Binding-site contacts:
Ligand atom O5 contacts residue PHE162 of chain 1.A at 3.2 Å.
Ligand atom C23 contacts residue GLY206 of chain 1.A at 3.4 Å.
Ligand atom O2 contacts residue GLY206 of chain 1.A at 3.7 Å.
Ligand atom C2 contacts residue GLY206 of chain 1.A at 3.7 Å.
Ligand atom C22 contacts residue TRP205 of chain 1.A at 3.5 Å (hydrophobic).
Ligand atom C3 contacts residue TRP205 of chain 1.A at 3.5 Å (hydrophobic).
Ligand atom N3 contacts residue CYS209 of chain 1.A at 3.7 Å.
Ligand atom CL1 contacts residue ILE217 of chain 1.A at 3.7 Å.
Ligand atom C17 contacts residue PHE162 of chain 1.A at 3.5 Å (hydrophobic).
Ligand atom CL1 contacts residue TYR218 of chain 1.A at 3.6 Å.
Ligand atom C6 contacts residue ASP179 of chain 1.A at 3.6 Å.
Ligand atom C17 contacts residue GLU83 of chain 1.A at 3.5 Å.
Ligand atom C14 contacts residue TRP205 of chain 1.A at 3.6 Å (hydrophobic).
Ligand atom C7 contacts residue ALA180 of chain 1.A at 3.5 Å (hydrophobic).
Ligand atom O3 contacts residue GLY208 of chain 1.A at 3.1 Å (h-bond).
Ligand atom C7 contacts residue GLY208 of chain 1.A at 3.6 Å.
Ligand atom C16 contacts residue GLU83 of chain 1.A at 3.7 Å.
Ligand atom C4 contacts residue TRP205 of chain 1.A at 3.5 Å (hydrophobic).
Ligand atom C25 contacts residue PHE162 of chain 1.A at 3.7 Å (hydrophobic).
Ligand atom N2 contacts residue GLY206 of chain 1.A at 3.5 Å (h-bond).
Ligand atom C19 contacts residue GLY208 of chain 1.A at 3.6 Å.
Ligand atom C9 contacts residue GLN182 of chain 1.A at 3.5 Å.
Ligand atom C24 contacts residue GLY206 of chain 1.A at 3.4 Å.
Ligand atom CL1 contacts residue GLY216 of chain 1.A at 3.5 Å.
Ligand atom F1 contacts residue GLU207 of chain 1.A at 3.5 Å.
Ligand atom C6 contacts residue ALA180 of chain 1.A at 3.5 Å (hydrophobic).
Ligand atom N1 contacts residue GLY206 of chain 1.A at 3.0 Å (h-bond).
Ligand atom C25 contacts residue TRP205 of chain 1.A at 3.7 Å (hydrophobic).
Ligand atom N3 contacts residue GLN182 of chain 1.A at 3.7 Å.
Ligand atom F1 contacts residue GLY206 of chain 1.A at 3.0 Å.
Ligand atom C5 contacts residue TRP205 of chain 1.A at 3.4 Å (hydrophobic).
Ligand atom C12 contacts residue GLY206 of chain 1.A at 3.6 Å.
Ligand atom C4 contacts residue VAL203 of chain 1.A at 3.5 Å (hydrophobic).
Ligand atom C16 contacts residue PHE162 of chain 1.A at 3.7 Å (hydrophobic).
Ligand atom C15 contacts residue THR84 of chain 1.A at 3.1 Å.
Ligand atom C11 contacts residue GLY208 of chain 1.A at 3.5 Å.
Ligand atom CL1 contacts residue ALA180 of chain 1.A at 3.6 Å.
Ligand atom C16 contacts residue THR84 of chain 1.A at 3.3 Å.
Ligand atom C15 contacts residue PHE162 of chain 1.A at 3.7 Å (hydrophobic).
Ligand atom O3 contacts residue GLY206 of chain 1.A at 3.4 Å (h-bond).

This small molecule binds to this protein.
Small molecule (SMILES): CO[C@@H]1C[C@H](C(=O)Nc2ccc(-c3ccccc3S(C)(=O)=O)cc2F)N(C(=O)Nc2ccc(Cl)cc2)C1

Sequence of chain 1.A:
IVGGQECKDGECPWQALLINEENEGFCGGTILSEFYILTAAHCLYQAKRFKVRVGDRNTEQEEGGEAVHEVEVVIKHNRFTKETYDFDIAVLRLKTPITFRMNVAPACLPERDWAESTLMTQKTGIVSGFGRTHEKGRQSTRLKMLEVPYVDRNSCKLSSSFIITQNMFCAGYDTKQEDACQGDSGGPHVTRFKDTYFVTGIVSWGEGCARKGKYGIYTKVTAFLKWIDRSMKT